Sequence of chain 1.D:
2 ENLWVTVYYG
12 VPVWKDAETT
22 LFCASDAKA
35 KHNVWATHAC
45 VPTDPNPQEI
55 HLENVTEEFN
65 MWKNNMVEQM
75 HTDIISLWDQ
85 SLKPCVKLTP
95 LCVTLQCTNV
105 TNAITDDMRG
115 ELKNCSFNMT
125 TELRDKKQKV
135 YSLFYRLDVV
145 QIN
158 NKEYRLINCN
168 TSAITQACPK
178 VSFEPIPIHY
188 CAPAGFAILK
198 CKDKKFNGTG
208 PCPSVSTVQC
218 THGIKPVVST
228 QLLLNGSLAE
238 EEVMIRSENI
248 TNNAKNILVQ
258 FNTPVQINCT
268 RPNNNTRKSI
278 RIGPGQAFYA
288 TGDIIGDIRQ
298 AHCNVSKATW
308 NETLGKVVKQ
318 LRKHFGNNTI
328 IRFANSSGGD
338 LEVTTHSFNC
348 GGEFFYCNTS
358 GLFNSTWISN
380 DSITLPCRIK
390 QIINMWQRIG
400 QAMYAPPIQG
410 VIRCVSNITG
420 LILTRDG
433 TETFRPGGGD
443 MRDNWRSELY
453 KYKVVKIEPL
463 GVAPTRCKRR

Binding-site contacts:
Ligand atom C6 contacts residue ARG162 of chain 2.D at 4.1 Å.
Ligand atom N2 contacts residue ASN167 of chain 2.D at 2.9 Å (h-bond).
Ligand atom C7 contacts residue ASN167 of chain 2.D at 3.3 Å.
Ligand atom O6 contacts residue VAL144 of chain 2.D at 4.1 Å.
Ligand atom C8 contacts residue ASN167 of chain 2.D at 4.4 Å.
Ligand atom C6 contacts residue VAL144 of chain 2.D at 4.0 Å (hydrophobic).
Ligand atom C1 contacts residue ARG162 of chain 2.D at 3.6 Å.
Ligand atom O5 contacts residue ASN167 of chain 2.D at 2.4 Å (h-bond).
Ligand atom C8 contacts residue THR168 of chain 2.D at 3.6 Å.
Ligand atom N2 contacts residue THR168 of chain 2.D at 3.5 Å.
Ligand atom O7 contacts residue ARG278 of chain 1.D at 3.2 Å (salt-bridge).
Ligand atom C2 contacts residue THR168 of chain 2.D at 4.5 Å.
Ligand atom C5 contacts residue ASN167 of chain 2.D at 3.7 Å.
Ligand atom C7 contacts residue ARG278 of chain 1.D at 3.8 Å.
Ligand atom C7 contacts residue THR168 of chain 2.D at 3.9 Å.
Ligand atom C8 contacts residue ARG278 of chain 1.D at 3.7 Å.
Ligand atom C4 contacts residue ASN167 of chain 2.D at 4.2 Å.
Ligand atom C1 contacts residue ASN167 of chain 2.D at 1.4 Å.
Ligand atom C3 contacts residue ASN167 of chain 2.D at 3.8 Å.
Ligand atom O7 contacts residue ASN167 of chain 2.D at 3.2 Å (h-bond).
Ligand atom C5 contacts residue ARG162 of chain 2.D at 4.0 Å.
Ligand atom C2 contacts residue ASN167 of chain 2.D at 2.5 Å.
Ligand atom O5 contacts residue ARG162 of chain 2.D at 2.9 Å (salt-bridge).
Ligand atom C1 contacts residue THR168 of chain 2.D at 4.4 Å.

A protein and the small-molecule ligand that binds it are described below.
Small molecule (SMILES): CC(=O)N[C@@H]1[C@@H](O)[C@H](O)[C@@H](CO)O[C@H]1O

Sequence of chain 2.D:
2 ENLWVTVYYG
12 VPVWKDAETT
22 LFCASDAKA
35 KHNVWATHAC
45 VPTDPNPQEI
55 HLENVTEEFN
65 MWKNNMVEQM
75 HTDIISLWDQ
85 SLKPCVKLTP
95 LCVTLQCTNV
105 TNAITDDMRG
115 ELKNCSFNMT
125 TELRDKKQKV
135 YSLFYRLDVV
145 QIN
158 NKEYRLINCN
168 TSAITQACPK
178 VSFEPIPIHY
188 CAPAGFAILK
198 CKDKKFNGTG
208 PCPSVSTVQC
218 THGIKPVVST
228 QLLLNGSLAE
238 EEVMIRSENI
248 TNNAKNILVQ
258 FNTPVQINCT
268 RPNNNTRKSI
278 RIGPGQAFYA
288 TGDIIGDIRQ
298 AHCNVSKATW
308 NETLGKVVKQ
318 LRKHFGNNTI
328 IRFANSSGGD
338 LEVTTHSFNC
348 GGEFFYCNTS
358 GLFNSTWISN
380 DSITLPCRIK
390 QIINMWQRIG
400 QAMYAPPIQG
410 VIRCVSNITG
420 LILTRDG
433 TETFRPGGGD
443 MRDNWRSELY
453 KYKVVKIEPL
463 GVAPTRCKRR